Binding-site contacts:
Ligand atom C9 contacts residue GLY121 of chain 1.A at 3.6 Å.
Ligand atom C17 contacts residue TRP439 of chain 1.A at 3.3 Å (hydrophobic).
Ligand atom O1 contacts residue GLY122 of chain 1.A at 3.0 Å (h-bond).
Ligand atom C13 contacts residue TRP86 of chain 1.A at 3.6 Å (hydrophobic).
Ligand atom N1 contacts residue TRP86 of chain 1.A at 3.6 Å.
Ligand atom C2 contacts residue HIS447 of chain 1.A at 3.4 Å.
Ligand atom C4 contacts residue TRP86 of chain 1.A at 3.8 Å (hydrophobic).
Ligand atom C15 contacts residue TYR337 of chain 1.A at 3.6 Å (hydrophobic).
Ligand atom C14 contacts residue TRP86 of chain 1.A at 3.6 Å (hydrophobic).
Ligand atom C7 contacts residue HIS447 of chain 1.A at 3.7 Å.
Ligand atom C2 contacts residue TYR337 of chain 1.A at 3.5 Å (hydrophobic).
Ligand atom C7 contacts residue SER203 of chain 1.A at 3.4 Å.
Ligand atom C16 contacts residue TRP86 of chain 1.A at 3.9 Å (hydrophobic).
Ligand atom CL1 contacts residue TRP439 of chain 1.A at 3.4 Å.
Ligand atom C17 contacts residue TYR337 of chain 1.A at 3.5 Å (hydrophobic).
Ligand atom C8 contacts residue GLY121 of chain 1.A at 3.6 Å.
Ligand atom C3 contacts residue TYR337 of chain 1.A at 3.6 Å (hydrophobic).
Ligand atom C3 contacts residue TRP86 of chain 1.A at 3.7 Å (hydrophobic).
Ligand atom C5 contacts residue TRP86 of chain 1.A at 3.8 Å (hydrophobic).
Ligand atom C2 contacts residue TYR449 of chain 1.A at 3.8 Å (hydrophobic).
Ligand atom N2 contacts residue TRP86 of chain 1.A at 3.7 Å.
Ligand atom C1 contacts residue TYR337 of chain 1.A at 3.5 Å (hydrophobic).
Ligand atom CL1 contacts residue TYR337 of chain 1.A at 3.3 Å.
Ligand atom O1 contacts residue GLY121 of chain 1.A at 3.6 Å (h-bond).
Ligand atom C6 contacts residue GLU202 of chain 1.A at 3.9 Å.
Ligand atom N1 contacts residue HIS447 of chain 1.A at 2.8 Å (h-bond).
Ligand atom O1 contacts residue SER203 of chain 1.A at 2.3 Å (h-bond).
Ligand atom C16 contacts residue TYR337 of chain 1.A at 3.6 Å (hydrophobic).
Ligand atom C10 contacts residue PHE338 of chain 1.A at 3.9 Å (hydrophobic).
Ligand atom C15 contacts residue TRP86 of chain 1.A at 3.5 Å (hydrophobic).
Ligand atom C7 contacts residue GLY121 of chain 1.A at 3.9 Å.
Ligand atom C5 contacts residue HIS447 of chain 1.A at 3.8 Å.
Ligand atom C3 contacts residue HIS447 of chain 1.A at 3.6 Å.
Ligand atom C10 contacts residue HIS447 of chain 1.A at 3.5 Å.
Ligand atom N1 contacts residue TYR337 of chain 1.A at 3.9 Å.
Ligand atom C14 contacts residue TYR337 of chain 1.A at 3.8 Å (hydrophobic).
Ligand atom C4 contacts residue HIS447 of chain 1.A at 3.8 Å.
Ligand atom C10 contacts residue SER203 of chain 1.A at 3.1 Å.
Ligand atom C18 contacts residue TYR337 of chain 1.A at 3.5 Å (hydrophobic).
Ligand atom C12 contacts residue TRP86 of chain 1.A at 3.6 Å (hydrophobic).

A small-molecule ligand and the protein it binds are described below.
Small molecule (SMILES): Nc1c2c(nc3cc(Cl)ccc13)C[C@H]1C=C(CCO)C[C@@H]2C1

Sequence of chain 1.A:
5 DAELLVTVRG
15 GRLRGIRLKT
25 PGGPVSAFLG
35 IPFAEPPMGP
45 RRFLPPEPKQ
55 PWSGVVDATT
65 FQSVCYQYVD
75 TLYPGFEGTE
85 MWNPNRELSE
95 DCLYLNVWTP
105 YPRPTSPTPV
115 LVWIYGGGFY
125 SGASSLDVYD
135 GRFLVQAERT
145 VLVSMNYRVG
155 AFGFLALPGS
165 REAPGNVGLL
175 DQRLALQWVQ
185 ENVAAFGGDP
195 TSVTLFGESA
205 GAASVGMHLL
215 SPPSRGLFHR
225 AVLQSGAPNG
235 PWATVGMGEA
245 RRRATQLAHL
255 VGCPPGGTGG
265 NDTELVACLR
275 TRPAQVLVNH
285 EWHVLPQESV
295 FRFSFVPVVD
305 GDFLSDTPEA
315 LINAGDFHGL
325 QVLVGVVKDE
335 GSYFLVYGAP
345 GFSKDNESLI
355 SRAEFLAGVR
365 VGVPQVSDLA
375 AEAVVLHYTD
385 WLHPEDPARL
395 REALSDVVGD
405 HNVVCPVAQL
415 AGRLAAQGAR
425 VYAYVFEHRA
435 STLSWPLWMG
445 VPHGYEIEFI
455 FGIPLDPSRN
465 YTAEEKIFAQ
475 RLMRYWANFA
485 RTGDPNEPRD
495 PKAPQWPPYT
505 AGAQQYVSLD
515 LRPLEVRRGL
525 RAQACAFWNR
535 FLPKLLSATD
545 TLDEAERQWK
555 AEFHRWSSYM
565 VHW